Sequence of chain 1.A:
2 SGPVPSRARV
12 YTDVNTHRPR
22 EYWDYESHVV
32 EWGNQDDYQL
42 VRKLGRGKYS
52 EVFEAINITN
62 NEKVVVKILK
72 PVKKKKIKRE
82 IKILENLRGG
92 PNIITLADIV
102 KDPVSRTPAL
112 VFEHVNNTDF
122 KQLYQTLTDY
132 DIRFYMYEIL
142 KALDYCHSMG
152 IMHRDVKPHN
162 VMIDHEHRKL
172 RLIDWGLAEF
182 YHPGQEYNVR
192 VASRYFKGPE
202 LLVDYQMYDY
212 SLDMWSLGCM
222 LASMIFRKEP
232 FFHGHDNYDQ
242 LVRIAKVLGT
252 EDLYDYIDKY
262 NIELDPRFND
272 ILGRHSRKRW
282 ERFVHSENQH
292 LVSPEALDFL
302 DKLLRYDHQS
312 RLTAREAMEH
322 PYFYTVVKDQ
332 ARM

Binding-site contacts:
Ligand atom BR2 contacts residue GLN36 of chain 1.A at 1.7 Å.
Ligand atom N5 contacts residue ASP103 of chain 1.A at 3.5 Å (salt-bridge).
Ligand atom N8 contacts residue ILE69 of chain 1.A at 4.2 Å.
Ligand atom BR2 contacts residue VAL101 of chain 1.A at 4.2 Å.
Ligand atom C4 contacts residue ASP103 of chain 1.A at 4.1 Å.
Ligand atom C1 contacts residue LEU41 of chain 1.A at 3.8 Å (hydrophobic).
Ligand atom C3 contacts residue LEU41 of chain 1.A at 4.2 Å (hydrophobic).
Ligand atom C6 contacts residue GLN36 of chain 1.A at 3.6 Å.
Ligand atom BR1 contacts residue LEU41 of chain 1.A at 4.0 Å.
Ligand atom C7 contacts residue LEU41 of chain 1.A at 4.1 Å (hydrophobic).
Ligand atom C7 contacts residue GLN36 of chain 1.A at 2.7 Å.
Ligand atom BR1 contacts residue GLN40 of chain 1.A at 4.2 Å.
Ligand atom N9 contacts residue ASP103 of chain 1.A at 3.7 Å.
Ligand atom N5 contacts residue LEU41 of chain 1.A at 4.4 Å.
Ligand atom BR2 contacts residue LEU41 of chain 1.A at 4.2 Å.
Ligand atom C6 contacts residue LEU41 of chain 1.A at 3.9 Å (hydrophobic).
Ligand atom BR2 contacts residue VAL67 of chain 1.A at 3.8 Å.
Ligand atom C7 contacts residue ASP103 of chain 1.A at 3.7 Å.
Ligand atom C3 contacts residue ASP103 of chain 1.A at 4.4 Å.
Ligand atom C7 contacts residue ILE69 of chain 1.A at 4.5 Å (hydrophobic).
Ligand atom C1 contacts residue GLN36 of chain 1.A at 2.6 Å.
Ligand atom C3 contacts residue ILE69 of chain 1.A at 4.2 Å (hydrophobic).
Ligand atom N8 contacts residue GLN36 of chain 1.A at 3.8 Å.
Ligand atom BR1 contacts residue GLN36 of chain 1.A at 3.2 Å.
Ligand atom C4 contacts residue GLN36 of chain 1.A at 3.5 Å.
Ligand atom C6 contacts residue ASP103 of chain 1.A at 3.6 Å.
Ligand atom BR1 contacts residue TYR39 of chain 1.A at 3.0 Å.
Ligand atom C2 contacts residue GLN36 of chain 1.A at 1.3 Å.
Ligand atom N8 contacts residue ASP103 of chain 1.A at 3.8 Å.
Ligand atom C2 contacts residue LEU41 of chain 1.A at 4.1 Å (hydrophobic).
Ligand atom C3 contacts residue GLN36 of chain 1.A at 1.4 Å.
Ligand atom C4 contacts residue LEU41 of chain 1.A at 3.7 Å (hydrophobic).

The small molecule below binds the protein below.
Small molecule (SMILES): Brc1cc2nn[nH]c2cc1Br